This protein binds this small molecule.
Small molecule (SMILES): CC(=O)N[C@H]1[C@H](O[C@H]2[C@H](O)[C@@H](NC(C)=O)CO[C@@H]2CO)O[C@H](CO)[C@@H](O)[C@@H]1O

Sequence of chain 1.A:
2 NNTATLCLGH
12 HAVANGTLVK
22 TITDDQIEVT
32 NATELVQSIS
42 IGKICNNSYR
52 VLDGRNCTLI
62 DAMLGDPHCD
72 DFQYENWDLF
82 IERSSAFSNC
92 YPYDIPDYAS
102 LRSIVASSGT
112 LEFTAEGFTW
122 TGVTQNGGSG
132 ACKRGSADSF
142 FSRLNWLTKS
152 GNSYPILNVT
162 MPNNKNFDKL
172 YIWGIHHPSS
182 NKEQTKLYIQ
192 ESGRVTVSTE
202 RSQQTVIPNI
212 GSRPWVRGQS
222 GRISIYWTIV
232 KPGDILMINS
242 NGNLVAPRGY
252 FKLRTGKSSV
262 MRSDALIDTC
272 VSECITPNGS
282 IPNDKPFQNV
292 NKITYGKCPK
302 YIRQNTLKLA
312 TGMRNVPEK

Binding-site contacts:
Ligand atom O5 contacts residue ILE268 of chain 1.A at 3.4 Å (h-bond).
Ligand atom C1 contacts residue ASP269 of chain 1.A at 4.4 Å.
Ligand atom O7 contacts residue ASN47 of chain 1.A at 2.9 Å (h-bond).
Ligand atom C5 contacts residue ASN47 of chain 1.A at 4.5 Å.
Ligand atom C8 contacts residue ASN47 of chain 1.A at 3.7 Å.
Ligand atom C6 contacts residue ILE268 of chain 1.A at 3.3 Å (hydrophobic).
Ligand atom C6 contacts residue ASP269 of chain 1.A at 4.1 Å.
Ligand atom C1 contacts residue THR270 of chain 1.A at 3.7 Å.
Ligand atom C5 contacts residue ASP269 of chain 1.A at 4.2 Å.
Ligand atom O6 contacts residue ILE268 of chain 1.A at 3.0 Å (h-bond).
Ligand atom C3 contacts residue THR270 of chain 1.A at 4.4 Å.
Ligand atom O7 contacts residue ASN48 of chain 1.A at 3.5 Å (h-bond).
Ligand atom O7 contacts residue THR270 of chain 1.A at 4.3 Å.
Ligand atom C2 contacts residue ASN47 of chain 1.A at 3.4 Å.
Ligand atom O5 contacts residue THR270 of chain 1.A at 4.2 Å.
Ligand atom N2 contacts residue ASN47 of chain 1.A at 3.8 Å.
Ligand atom C7 contacts residue ASN47 of chain 1.A at 3.7 Å.
Ligand atom C5 contacts residue ILE268 of chain 1.A at 3.9 Å (hydrophobic).
Ligand atom O5 contacts residue ASP269 of chain 1.A at 4.0 Å.
Ligand atom C5 contacts residue THR270 of chain 1.A at 4.0 Å.
Ligand atom O5 contacts residue ASN47 of chain 1.A at 3.0 Å (h-bond).
Ligand atom C1 contacts residue ASN47 of chain 1.A at 2.7 Å.
Ligand atom C8 contacts residue ASN48 of chain 1.A at 4.5 Å.